A small-molecule ligand and the protein it binds are described below.
Small molecule (SMILES): COc1cc(-c2cn(C)c(=O)c3cnccc23)c(OC)cc1CN(C)C

Binding-site contacts:
Ligand atom C18 contacts residue ILE37 of chain 1.A at 3.9 Å (hydrophobic).
Ligand atom C2 contacts residue TYR90 of chain 1.A at 3.5 Å (hydrophobic).
Ligand atom C12 contacts residue VAL33 of chain 1.A at 3.9 Å (hydrophobic).
Ligand atom C1 contacts residue TYR90 of chain 1.A at 3.5 Å (hydrophobic).
Ligand atom C26 contacts residue PHE31 of chain 1.A at 3.3 Å (hydrophobic).
Ligand atom C12 contacts residue PHE28 of chain 1.A at 3.7 Å (hydrophobic).
Ligand atom C4 contacts residue ALA38 of chain 1.A at 4.0 Å (hydrophobic).
Ligand atom C5 contacts residue TYR90 of chain 1.A at 3.7 Å (hydrophobic).
Ligand atom C24 contacts residue SER26 of chain 1.A at 3.6 Å.
Ligand atom C26 contacts residue PRO32 of chain 1.A at 3.7 Å (hydrophobic).
Ligand atom O11 contacts residue ASN84 of chain 1.A at 3.0 Å (h-bond).
Ligand atom C9 contacts residue PHE28 of chain 1.A at 3.3 Å (hydrophobic).
Ligand atom C14 contacts residue ILE37 of chain 1.A at 3.9 Å (hydrophobic).
Ligand atom C13 contacts residue ILE37 of chain 1.A at 3.6 Å (hydrophobic).
Ligand atom N3 contacts residue TYR90 of chain 1.A at 3.6 Å.
Ligand atom C21 contacts residue ILE37 of chain 1.A at 3.4 Å (hydrophobic).
Ligand atom C4 contacts residue TYR90 of chain 1.A at 3.6 Å (hydrophobic).
Ligand atom C24 contacts residue ALA27 of chain 1.A at 3.2 Å (hydrophobic).
Ligand atom O22 contacts residue ILE37 of chain 1.A at 3.8 Å.
Ligand atom C17 contacts residue ILE37 of chain 1.A at 3.8 Å (hydrophobic).
Ligand atom C10 contacts residue TYR90 of chain 1.A at 3.8 Å (hydrophobic).
Ligand atom C19 contacts residue TYR90 of chain 1.A at 3.7 Å (hydrophobic).
Ligand atom O25 contacts residue VAL33 of chain 1.A at 3.8 Å.
Ligand atom C4 contacts residue TYR83 of chain 1.A at 4.0 Å (hydrophobic).
Ligand atom N3 contacts residue ALA38 of chain 1.A at 3.7 Å.
Ligand atom C4 contacts residue ASN84 of chain 1.A at 3.4 Å.
Ligand atom N8 contacts residue VAL33 of chain 1.A at 3.8 Å.
Ligand atom C6 contacts residue TYR90 of chain 1.A at 3.8 Å (hydrophobic).
Ligand atom C2 contacts residue ALA38 of chain 1.A at 4.0 Å (hydrophobic).
Ligand atom C17 contacts residue PHE28 of chain 1.A at 3.9 Å (hydrophobic).
Ligand atom C2 contacts residue ILE37 of chain 1.A at 3.4 Å (hydrophobic).
Ligand atom N3 contacts residue ASN84 of chain 1.A at 3.9 Å.
Ligand atom O25 contacts residue PHE28 of chain 1.A at 3.6 Å (h-bond).
Ligand atom C7 contacts residue TYR90 of chain 1.A at 3.9 Å (hydrophobic).
Ligand atom C1 contacts residue ILE37 of chain 1.A at 3.9 Å (hydrophobic).
Ligand atom C12 contacts residue PHE29 of chain 1.A at 3.6 Å (hydrophobic).
Ligand atom C19 contacts residue ILE37 of chain 1.A at 3.6 Å (hydrophobic).
Ligand atom C20 contacts residue ILE37 of chain 1.A at 3.3 Å (hydrophobic).
Ligand atom C26 contacts residue PHE28 of chain 1.A at 3.7 Å (hydrophobic).
Ligand atom C23 contacts residue TYR90 of chain 1.A at 3.2 Å (hydrophobic).

Sequence of chain 1.A:
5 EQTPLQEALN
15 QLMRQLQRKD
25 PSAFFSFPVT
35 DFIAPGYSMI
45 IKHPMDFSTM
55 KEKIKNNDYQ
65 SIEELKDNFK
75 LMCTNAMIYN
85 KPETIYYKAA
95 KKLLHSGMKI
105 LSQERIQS